Binding-site contacts:
Ligand atom CG contacts residue ASN492 of chain 1.NA at 4.3 Å.
Ligand atom CZ contacts residue PRO438 of chain 1.NA at 3.4 Å (hydrophobic).
Ligand atom C contacts residue ASN492 of chain 1.NA at 4.0 Å.
Ligand atom N contacts residue SER491 of chain 1.NA at 4.1 Å.
Ligand atom O contacts residue PRO438 of chain 1.NA at 4.0 Å.
Ligand atom CD1 contacts residue PRO438 of chain 1.NA at 4.4 Å (hydrophobic).
Ligand atom N contacts residue ASN492 of chain 1.NA at 3.3 Å (h-bond).
Ligand atom O contacts residue ARG442 of chain 1.NA at 4.3 Å.
Ligand atom CE2 contacts residue ARG442 of chain 1.NA at 3.6 Å.
Ligand atom CG contacts residue GLY495 of chain 1.NA at 4.4 Å.
Ligand atom CE1 contacts residue PRO438 of chain 1.NA at 3.8 Å (hydrophobic).
Ligand atom CD2 contacts residue PRO438 of chain 1.NA at 4.4 Å (hydrophobic).
Ligand atom C contacts residue ARG442 of chain 1.NA at 4.4 Å.
Ligand atom CE2 contacts residue PRO438 of chain 1.NA at 3.7 Å (hydrophobic).
Ligand atom CD1 contacts residue ILE434 of chain 1.NA at 4.1 Å (hydrophobic).
Ligand atom CB contacts residue PHE496 of chain 1.NA at 3.9 Å (hydrophobic).
Ligand atom CE1 contacts residue PHE496 of chain 1.NA at 3.6 Å (hydrophobic).
Ligand atom CZ contacts residue PHE496 of chain 1.NA at 3.9 Å (hydrophobic).
Ligand atom CD1 contacts residue PHE496 of chain 1.NA at 3.7 Å (hydrophobic).
Ligand atom CD2 contacts residue ARG442 of chain 1.NA at 3.5 Å.
Ligand atom CB contacts residue ASN492 of chain 1.NA at 3.8 Å.
Ligand atom O contacts residue ASN492 of chain 1.NA at 4.2 Å.
Ligand atom CB contacts residue GLY495 of chain 1.NA at 3.9 Å.
Ligand atom CE1 contacts residue ILE434 of chain 1.NA at 3.9 Å (hydrophobic).
Ligand atom N contacts residue ARG442 of chain 1.NA at 4.2 Å.
Ligand atom CD1 contacts residue ASN492 of chain 1.NA at 3.9 Å.
Ligand atom CA contacts residue ASN492 of chain 1.NA at 3.3 Å.
Ligand atom CA contacts residue ARG442 of chain 1.NA at 3.6 Å.
Ligand atom CG contacts residue PHE496 of chain 1.NA at 4.0 Å (hydrophobic).

This protein binds this small molecule.
Small molecule (SMILES): N[C@@H](Cc1ccccc1)C(=O)NCC=O

Sequence of chain 1.NA:
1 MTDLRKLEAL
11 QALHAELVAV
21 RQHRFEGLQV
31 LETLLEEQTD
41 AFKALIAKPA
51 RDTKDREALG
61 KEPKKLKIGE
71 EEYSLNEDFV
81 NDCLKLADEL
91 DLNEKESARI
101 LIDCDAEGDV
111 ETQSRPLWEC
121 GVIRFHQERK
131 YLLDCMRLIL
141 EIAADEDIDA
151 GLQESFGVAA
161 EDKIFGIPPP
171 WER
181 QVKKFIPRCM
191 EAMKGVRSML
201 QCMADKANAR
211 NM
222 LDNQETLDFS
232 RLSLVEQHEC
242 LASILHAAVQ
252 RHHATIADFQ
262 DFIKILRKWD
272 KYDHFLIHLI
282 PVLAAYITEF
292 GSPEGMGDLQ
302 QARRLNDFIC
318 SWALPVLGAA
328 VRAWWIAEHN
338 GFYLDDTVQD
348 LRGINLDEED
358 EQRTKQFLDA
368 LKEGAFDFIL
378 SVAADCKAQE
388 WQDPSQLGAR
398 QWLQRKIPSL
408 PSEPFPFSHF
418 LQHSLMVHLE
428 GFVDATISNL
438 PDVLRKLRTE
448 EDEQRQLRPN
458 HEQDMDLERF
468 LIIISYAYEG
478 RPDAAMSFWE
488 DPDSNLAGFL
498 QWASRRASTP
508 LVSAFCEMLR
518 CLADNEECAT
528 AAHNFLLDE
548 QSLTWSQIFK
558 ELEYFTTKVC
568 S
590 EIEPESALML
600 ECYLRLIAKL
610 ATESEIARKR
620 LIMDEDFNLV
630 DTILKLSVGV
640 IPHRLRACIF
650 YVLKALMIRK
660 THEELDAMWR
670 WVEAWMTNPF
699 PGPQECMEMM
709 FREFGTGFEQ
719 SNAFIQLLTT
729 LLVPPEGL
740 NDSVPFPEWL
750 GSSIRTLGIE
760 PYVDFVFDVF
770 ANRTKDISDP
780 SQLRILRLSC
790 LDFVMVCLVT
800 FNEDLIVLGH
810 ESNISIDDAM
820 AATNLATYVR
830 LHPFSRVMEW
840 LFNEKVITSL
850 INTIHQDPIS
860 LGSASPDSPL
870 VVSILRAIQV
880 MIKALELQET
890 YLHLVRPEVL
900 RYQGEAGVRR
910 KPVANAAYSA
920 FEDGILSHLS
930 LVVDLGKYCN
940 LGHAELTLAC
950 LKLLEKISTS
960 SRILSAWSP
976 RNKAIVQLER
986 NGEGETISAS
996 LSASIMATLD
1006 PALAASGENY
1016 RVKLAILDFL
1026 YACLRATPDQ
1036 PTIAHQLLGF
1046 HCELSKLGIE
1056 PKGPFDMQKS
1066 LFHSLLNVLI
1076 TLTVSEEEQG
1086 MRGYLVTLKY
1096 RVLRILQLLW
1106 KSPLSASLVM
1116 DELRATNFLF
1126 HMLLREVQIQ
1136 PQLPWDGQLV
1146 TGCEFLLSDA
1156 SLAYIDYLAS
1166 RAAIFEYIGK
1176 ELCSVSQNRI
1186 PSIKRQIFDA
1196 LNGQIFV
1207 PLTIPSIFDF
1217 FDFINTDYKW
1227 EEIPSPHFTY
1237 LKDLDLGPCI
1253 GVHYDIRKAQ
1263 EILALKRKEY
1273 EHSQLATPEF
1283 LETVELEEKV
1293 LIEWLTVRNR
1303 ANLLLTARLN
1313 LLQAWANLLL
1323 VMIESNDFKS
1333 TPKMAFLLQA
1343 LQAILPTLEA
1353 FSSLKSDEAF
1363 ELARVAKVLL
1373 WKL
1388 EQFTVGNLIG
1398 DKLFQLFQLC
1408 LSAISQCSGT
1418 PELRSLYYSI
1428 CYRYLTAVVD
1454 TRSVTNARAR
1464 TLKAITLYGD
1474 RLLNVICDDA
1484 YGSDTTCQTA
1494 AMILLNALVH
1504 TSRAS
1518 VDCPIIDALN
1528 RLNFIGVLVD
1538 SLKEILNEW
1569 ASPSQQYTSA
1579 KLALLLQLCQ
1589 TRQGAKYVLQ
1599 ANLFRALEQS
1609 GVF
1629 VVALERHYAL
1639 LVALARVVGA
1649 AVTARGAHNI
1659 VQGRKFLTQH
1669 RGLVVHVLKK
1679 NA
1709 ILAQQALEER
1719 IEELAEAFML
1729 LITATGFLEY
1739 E